Binding-site contacts:
Ligand atom O1 contacts residue PHE233 of chain 29.A at 3.1 Å.
Ligand atom C2C contacts residue VAL192 of chain 29.A at 3.7 Å (hydrophobic).
Ligand atom C5C contacts residue ILE111 of chain 29.A at 3.8 Å (hydrophobic).
Ligand atom C6B contacts residue ILE113 of chain 29.A at 4.0 Å (hydrophobic).
Ligand atom C2C contacts residue PHE155 of chain 29.A at 3.9 Å (hydrophobic).
Ligand atom C5 contacts residue PHE155 of chain 29.A at 3.9 Å (hydrophobic).
Ligand atom C2B contacts residue TRP203 of chain 29.A at 4.0 Å (hydrophobic).
Ligand atom C2A contacts residue TRP203 of chain 29.A at 3.6 Å (hydrophobic).
Ligand atom O1A contacts residue ASN228 of chain 29.A at 3.7 Å.
Ligand atom C2A contacts residue ASP112 of chain 29.A at 3.8 Å.
Ligand atom O1A contacts residue TRP203 of chain 29.A at 3.3 Å.
Ligand atom C5 contacts residue PHE233 of chain 29.A at 4.0 Å (hydrophobic).
Ligand atom C5B contacts residue ILE111 of chain 29.A at 3.9 Å (hydrophobic).
Ligand atom C4B contacts residue TRP203 of chain 29.A at 3.5 Å (hydrophobic).
Ligand atom C5B contacts residue ASP112 of chain 29.A at 4.0 Å.
Ligand atom C4 contacts residue ILE24 of chain 29.C at 4.0 Å (hydrophobic).
Ligand atom C4A contacts residue THR114 of chain 29.A at 3.5 Å.
Ligand atom N2 contacts residue PHE233 of chain 29.A at 3.7 Å.
Ligand atom C31 contacts residue ILE24 of chain 29.C at 3.6 Å (hydrophobic).
Ligand atom C4B contacts residue ILE113 of chain 29.A at 4.0 Å (hydrophobic).
Ligand atom C2B contacts residue TYR201 of chain 29.A at 3.5 Å (hydrophobic).
Ligand atom C5A contacts residue ASN228 of chain 29.A at 4.0 Å.
Ligand atom C6C contacts residue TYR201 of chain 29.A at 3.9 Å (hydrophobic).
Ligand atom N3A contacts residue ILE113 of chain 29.A at 3.8 Å.
Ligand atom C31 contacts residue VAL179 of chain 29.A at 3.3 Å (hydrophobic).
Ligand atom O1 contacts residue PHE155 of chain 29.A at 3.4 Å.
Ligand atom C3B contacts residue TRP203 of chain 29.A at 3.1 Å (hydrophobic).
Ligand atom C31 contacts residue PRO177 of chain 29.A at 3.9 Å (hydrophobic).
Ligand atom C3C contacts residue PHE135 of chain 29.A at 3.8 Å (hydrophobic).
Ligand atom C5A contacts residue ASP112 of chain 29.A at 4.0 Å.
Ligand atom N3A contacts residue ASP112 of chain 29.A at 2.5 Å (salt-bridge).
Ligand atom C4A contacts residue ASP112 of chain 29.A at 2.6 Å.
Ligand atom C4C contacts residue PHE135 of chain 29.A at 3.8 Å (hydrophobic).
Ligand atom O1B contacts residue TYR201 of chain 29.A at 3.4 Å.
Ligand atom N3A contacts residue THR114 of chain 29.A at 4.0 Å.
Ligand atom C3B contacts residue ASN228 of chain 29.A at 4.0 Å.
Ligand atom C5C contacts residue PHE135 of chain 29.A at 3.5 Å (hydrophobic).
Ligand atom C5B contacts residue ILE113 of chain 29.A at 3.5 Å (hydrophobic).
Ligand atom C4C contacts residue VAL192 of chain 29.A at 3.5 Å (hydrophobic).
Ligand atom N2 contacts residue PHE155 of chain 29.A at 3.5 Å.

This small molecule binds to this protein.
Small molecule (SMILES): Cc1cc(CCCCCCCOc2ccc(C3=NCCO3)cc2)on1

Sequence of chain 30.C:
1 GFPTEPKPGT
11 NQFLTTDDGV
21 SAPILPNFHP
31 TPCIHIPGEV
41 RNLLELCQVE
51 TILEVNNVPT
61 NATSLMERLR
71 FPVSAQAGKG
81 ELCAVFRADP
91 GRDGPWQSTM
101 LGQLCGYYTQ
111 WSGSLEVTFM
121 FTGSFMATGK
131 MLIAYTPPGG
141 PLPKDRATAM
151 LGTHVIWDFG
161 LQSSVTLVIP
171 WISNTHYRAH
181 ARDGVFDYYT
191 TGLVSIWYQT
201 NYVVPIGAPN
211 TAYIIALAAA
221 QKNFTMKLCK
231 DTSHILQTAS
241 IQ

Sequence of chain 29.C:
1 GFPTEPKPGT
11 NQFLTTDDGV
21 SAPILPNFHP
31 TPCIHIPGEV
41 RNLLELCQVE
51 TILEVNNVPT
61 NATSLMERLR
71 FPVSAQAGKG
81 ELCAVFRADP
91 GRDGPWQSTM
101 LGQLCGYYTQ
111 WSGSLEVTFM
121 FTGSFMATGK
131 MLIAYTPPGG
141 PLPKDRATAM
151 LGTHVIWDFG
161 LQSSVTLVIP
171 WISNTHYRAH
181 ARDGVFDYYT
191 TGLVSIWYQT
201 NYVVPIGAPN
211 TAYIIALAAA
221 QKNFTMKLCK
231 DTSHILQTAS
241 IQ

Sequence of chain 29.A:
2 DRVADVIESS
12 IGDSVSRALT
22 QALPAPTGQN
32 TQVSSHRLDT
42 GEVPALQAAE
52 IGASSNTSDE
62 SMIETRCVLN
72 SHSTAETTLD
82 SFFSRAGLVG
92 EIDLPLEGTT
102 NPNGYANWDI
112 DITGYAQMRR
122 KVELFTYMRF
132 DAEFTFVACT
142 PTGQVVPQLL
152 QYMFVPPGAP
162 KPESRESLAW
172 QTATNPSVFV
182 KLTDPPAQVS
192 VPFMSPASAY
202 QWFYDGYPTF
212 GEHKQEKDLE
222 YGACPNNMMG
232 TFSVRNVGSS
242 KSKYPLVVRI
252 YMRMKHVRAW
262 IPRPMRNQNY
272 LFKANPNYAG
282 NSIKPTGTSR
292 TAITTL